The protein below binds the small molecule below.
Small molecule (SMILES): CC(=O)N[C@@H]1[C@@H](O)[C@H](O)[C@@H](CO)O[C@H]1O

Sequence of chain 1.B:
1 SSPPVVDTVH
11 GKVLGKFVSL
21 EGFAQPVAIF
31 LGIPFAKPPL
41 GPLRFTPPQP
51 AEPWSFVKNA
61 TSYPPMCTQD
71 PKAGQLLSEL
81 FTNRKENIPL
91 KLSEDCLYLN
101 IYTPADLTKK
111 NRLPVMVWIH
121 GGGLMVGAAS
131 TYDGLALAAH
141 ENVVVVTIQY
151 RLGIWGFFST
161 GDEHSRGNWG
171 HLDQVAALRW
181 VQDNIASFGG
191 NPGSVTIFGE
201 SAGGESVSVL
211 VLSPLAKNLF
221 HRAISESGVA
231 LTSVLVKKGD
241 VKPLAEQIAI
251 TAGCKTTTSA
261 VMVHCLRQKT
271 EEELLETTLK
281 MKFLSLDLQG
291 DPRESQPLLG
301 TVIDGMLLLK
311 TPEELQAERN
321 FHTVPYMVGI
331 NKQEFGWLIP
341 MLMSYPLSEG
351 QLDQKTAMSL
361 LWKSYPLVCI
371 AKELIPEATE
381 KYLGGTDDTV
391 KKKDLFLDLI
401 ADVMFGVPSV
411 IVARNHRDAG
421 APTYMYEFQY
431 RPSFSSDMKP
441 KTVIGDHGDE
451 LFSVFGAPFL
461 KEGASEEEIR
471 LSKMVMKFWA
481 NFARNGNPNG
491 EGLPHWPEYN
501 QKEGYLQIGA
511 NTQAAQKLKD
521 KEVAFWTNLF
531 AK

Binding-site contacts:
Ligand atom O7 contacts residue ASP240 of chain 1.C at 4.4 Å.
Ligand atom C2 contacts residue ASN59 of chain 1.B at 2.5 Å.
Ligand atom C3 contacts residue ASN59 of chain 1.B at 3.1 Å.
Ligand atom C6 contacts residue LEU14 of chain 1.B at 4.0 Å (hydrophobic).
Ligand atom C7 contacts residue ASN59 of chain 1.B at 2.9 Å.
Ligand atom C8 contacts residue SIA1 of chain 1.U at 3.9 Å.
Ligand atom C6 contacts residue ASN59 of chain 1.B at 4.2 Å.
Ligand atom N2 contacts residue ASN59 of chain 1.B at 2.8 Å (h-bond).
Ligand atom C8 contacts residue ASN59 of chain 1.B at 3.0 Å.
Ligand atom C4 contacts residue ASN59 of chain 1.B at 3.7 Å.
Ligand atom O3 contacts residue ASN59 of chain 1.B at 4.4 Å.
Ligand atom C5 contacts residue ASN59 of chain 1.B at 3.0 Å.
Ligand atom O5 contacts residue ASN59 of chain 1.B at 2.4 Å (h-bond).
Ligand atom O7 contacts residue ASN59 of chain 1.B at 3.7 Å.
Ligand atom C1 contacts residue ASN59 of chain 1.B at 1.4 Å.

Sequence of chain 1.C:
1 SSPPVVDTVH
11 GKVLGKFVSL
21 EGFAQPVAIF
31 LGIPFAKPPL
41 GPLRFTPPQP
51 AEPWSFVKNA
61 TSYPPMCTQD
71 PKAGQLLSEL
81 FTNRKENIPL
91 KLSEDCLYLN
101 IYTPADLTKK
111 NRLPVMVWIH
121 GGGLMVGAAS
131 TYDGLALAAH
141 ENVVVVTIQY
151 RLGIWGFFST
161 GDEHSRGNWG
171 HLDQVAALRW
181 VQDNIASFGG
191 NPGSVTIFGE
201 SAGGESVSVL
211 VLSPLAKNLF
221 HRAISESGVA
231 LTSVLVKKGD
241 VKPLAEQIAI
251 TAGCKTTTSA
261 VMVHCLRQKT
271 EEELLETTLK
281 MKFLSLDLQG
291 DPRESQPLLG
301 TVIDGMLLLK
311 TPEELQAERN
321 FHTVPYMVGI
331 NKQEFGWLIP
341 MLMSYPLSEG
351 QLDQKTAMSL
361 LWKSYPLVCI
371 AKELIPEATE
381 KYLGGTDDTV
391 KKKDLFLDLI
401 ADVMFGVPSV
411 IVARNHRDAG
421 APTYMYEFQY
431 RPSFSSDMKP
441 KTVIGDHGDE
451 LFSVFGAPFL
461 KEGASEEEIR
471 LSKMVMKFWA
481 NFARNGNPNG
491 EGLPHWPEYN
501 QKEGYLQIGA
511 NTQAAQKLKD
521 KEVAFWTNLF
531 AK